This small molecule binds to this protein.
Small molecule (SMILES): C[C@@H](CCC(=O)O)C(=O)O

Sequence of chain 1.C:
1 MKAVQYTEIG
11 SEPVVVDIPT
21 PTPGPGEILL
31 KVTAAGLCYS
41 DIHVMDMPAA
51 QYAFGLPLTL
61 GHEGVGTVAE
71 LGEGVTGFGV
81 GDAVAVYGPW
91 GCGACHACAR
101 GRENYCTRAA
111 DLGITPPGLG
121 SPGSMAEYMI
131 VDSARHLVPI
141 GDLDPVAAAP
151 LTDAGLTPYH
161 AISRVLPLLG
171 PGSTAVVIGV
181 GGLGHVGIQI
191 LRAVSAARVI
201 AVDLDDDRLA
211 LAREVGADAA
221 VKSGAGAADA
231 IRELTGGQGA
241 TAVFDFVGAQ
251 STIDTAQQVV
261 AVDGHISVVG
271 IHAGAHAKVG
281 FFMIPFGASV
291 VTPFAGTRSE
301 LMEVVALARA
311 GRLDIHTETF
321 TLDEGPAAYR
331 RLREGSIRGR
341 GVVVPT

Binding-site contacts:
Ligand atom O9 contacts residue NAD1 of chain 1.O at 3.2 Å.
Ligand atom O9 contacts residue ZN1 of chain 1.N at 2.0 Å.
Ligand atom O8 contacts residue LEU119 of chain 1.C at 3.7 Å.
Ligand atom C1 contacts residue ZN1 of chain 1.N at 3.0 Å.
Ligand atom C1 contacts residue SER40 of chain 1.C at 3.5 Å.
Ligand atom C2 contacts residue SER40 of chain 1.C at 3.4 Å.
Ligand atom O9 contacts residue CYS38 of chain 1.C at 3.5 Å (h-bond).
Ligand atom O8 contacts residue NAD1 of chain 1.O at 4.4 Å.
Ligand atom C2 contacts residue PHE294 of chain 1.C at 4.1 Å (hydrophobic).
Ligand atom O9 contacts residue ASP153 of chain 1.C at 3.2 Å (salt-bridge).
Ligand atom C2 contacts residue NAD1 of chain 1.O at 4.3 Å.
Ligand atom O12 contacts residue PHE286 of chain 1.B at 4.4 Å.
Ligand atom O9 contacts residue SER40 of chain 1.C at 2.8 Å (h-bond).
Ligand atom C1 contacts residue LEU119 of chain 1.C at 4.3 Å (hydrophobic).
Ligand atom O10 contacts residue PHE294 of chain 1.C at 3.9 Å.
Ligand atom O8 contacts residue ZN1 of chain 1.N at 3.3 Å.
Ligand atom O8 contacts residue HIS62 of chain 1.C at 3.5 Å (h-bond).
Ligand atom C2 contacts residue ZN1 of chain 1.N at 4.3 Å.
Ligand atom C7 contacts residue PHE294 of chain 1.C at 4.0 Å (hydrophobic).
Ligand atom C5 contacts residue VAL44 of chain 1.C at 3.8 Å (hydrophobic).
Ligand atom O12 contacts residue PHE294 of chain 1.C at 3.8 Å.
Ligand atom O9 contacts residue HIS62 of chain 1.C at 3.1 Å (h-bond).
Ligand atom C4 contacts residue SER40 of chain 1.C at 4.2 Å.
Ligand atom C1 contacts residue ASP153 of chain 1.C at 3.8 Å.
Ligand atom C3 contacts residue LEU119 of chain 1.C at 3.9 Å (hydrophobic).
Ligand atom O12 contacts residue ILE271 of chain 1.C at 3.7 Å.
Ligand atom C1 contacts residue HIS62 of chain 1.C at 3.6 Å.
Ligand atom O8 contacts residue ASP153 of chain 1.C at 3.6 Å.
Ligand atom C1 contacts residue NAD1 of chain 1.O at 3.9 Å.
Ligand atom C3 contacts residue SER40 of chain 1.C at 3.8 Å.

Sequence of chain 1.B:
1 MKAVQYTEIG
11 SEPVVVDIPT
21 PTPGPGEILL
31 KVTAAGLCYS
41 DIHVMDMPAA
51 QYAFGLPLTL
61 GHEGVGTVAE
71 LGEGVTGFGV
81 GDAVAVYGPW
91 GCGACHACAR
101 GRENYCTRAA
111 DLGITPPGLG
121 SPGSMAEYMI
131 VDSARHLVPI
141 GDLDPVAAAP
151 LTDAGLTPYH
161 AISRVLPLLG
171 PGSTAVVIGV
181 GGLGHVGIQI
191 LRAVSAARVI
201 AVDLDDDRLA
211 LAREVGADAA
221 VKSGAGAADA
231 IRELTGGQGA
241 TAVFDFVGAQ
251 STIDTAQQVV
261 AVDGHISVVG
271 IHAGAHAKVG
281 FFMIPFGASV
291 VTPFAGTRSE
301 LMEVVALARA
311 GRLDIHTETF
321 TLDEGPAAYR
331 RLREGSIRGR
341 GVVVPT